Sequence of chain 1.A:
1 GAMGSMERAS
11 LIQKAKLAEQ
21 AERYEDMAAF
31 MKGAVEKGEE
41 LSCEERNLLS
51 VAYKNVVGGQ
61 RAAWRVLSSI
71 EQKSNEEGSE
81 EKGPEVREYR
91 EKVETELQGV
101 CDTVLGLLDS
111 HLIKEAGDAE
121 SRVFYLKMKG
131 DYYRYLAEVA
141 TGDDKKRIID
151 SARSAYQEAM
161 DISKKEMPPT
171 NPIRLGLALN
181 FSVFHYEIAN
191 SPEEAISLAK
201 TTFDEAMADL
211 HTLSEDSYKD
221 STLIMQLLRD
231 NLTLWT

Binding-site contacts:
Ligand atom P contacts residue ARG61 of chain 1.A at 3.7 Å.
Ligand atom CG2 contacts residue VAL183 of chain 1.A at 3.7 Å (hydrophobic).
Ligand atom CZ contacts residue GLU187 of chain 1.A at 3.5 Å.
Ligand atom NH2 contacts residue GLU187 of chain 1.A at 2.9 Å (salt-bridge).
Ligand atom C contacts residue LYS127 of chain 1.A at 3.7 Å.
Ligand atom OXT contacts residue LYS54 of chain 1.A at 3.5 Å.
Ligand atom O2P contacts residue ARG61 of chain 1.A at 2.8 Å (salt-bridge).
Ligand atom CB contacts residue ASN180 of chain 1.A at 3.3 Å.
Ligand atom CB contacts residue ASN231 of chain 1.A at 3.6 Å.
Ligand atom O contacts residue LEU179 of chain 1.A at 3.6 Å.
Ligand atom CD contacts residue GLU187 of chain 1.A at 3.5 Å.
Ligand atom C contacts residue LYS54 of chain 1.A at 3.5 Å.
Ligand atom N contacts residue ASN231 of chain 1.A at 2.8 Å (h-bond).
Ligand atom O contacts residue ASN231 of chain 1.A at 3.0 Å (h-bond).
Ligand atom O3P contacts residue LYS54 of chain 1.A at 2.7 Å (salt-bridge).
Ligand atom C contacts residue ASN231 of chain 1.A at 3.6 Å.
Ligand atom N contacts residue ASN180 of chain 1.A at 3.0 Å (h-bond).
Ligand atom O2P contacts residue ARG134 of chain 1.A at 2.8 Å (salt-bridge).
Ligand atom O contacts residue ASN180 of chain 1.A at 2.8 Å (h-bond).
Ligand atom O3P contacts residue ARG134 of chain 1.A at 2.8 Å (salt-bridge).
Ligand atom O contacts residue VAL183 of chain 1.A at 3.5 Å.
Ligand atom P contacts residue LYS54 of chain 1.A at 3.5 Å.
Ligand atom CG1 contacts residue GLY176 of chain 1.A at 3.5 Å.
Ligand atom CG2 contacts residue ASN180 of chain 1.A at 3.6 Å.
Ligand atom CZ contacts residue ARG65 of chain 1.A at 3.6 Å.
Ligand atom C contacts residue ASN180 of chain 1.A at 3.6 Å.
Ligand atom NH2 contacts residue VAL183 of chain 1.A at 3.7 Å.
Ligand atom O1P contacts residue ARG61 of chain 1.A at 2.9 Å (salt-bridge).
Ligand atom NE contacts residue ARG65 of chain 1.A at 3.6 Å.
Ligand atom NH1 contacts residue ARG65 of chain 1.A at 3.7 Å.
Ligand atom NH2 contacts residue ARG134 of chain 1.A at 3.7 Å.
Ligand atom O1P contacts residue LYS54 of chain 1.A at 3.5 Å (salt-bridge).
Ligand atom O contacts residue LYS54 of chain 1.A at 3.3 Å.
Ligand atom O contacts residue LYS127 of chain 1.A at 2.8 Å (salt-bridge).
Ligand atom NH2 contacts residue ARG65 of chain 1.A at 3.4 Å (salt-bridge).
Ligand atom CA contacts residue ASN231 of chain 1.A at 3.4 Å.
Ligand atom O3P contacts residue TYR135 of chain 1.A at 2.5 Å (h-bond).
Ligand atom NE contacts residue GLU187 of chain 1.A at 2.9 Å (salt-bridge).
Ligand atom CA contacts residue ASN180 of chain 1.A at 3.3 Å.
Ligand atom NH2 contacts residue ARG61 of chain 1.A at 3.6 Å.

A small-molecule ligand and the protein it binds are described below.
Small molecule (SMILES): CC(C)[C@H](NC(=O)[C@@H](NC(=O)[C@H](C)NC(=O)[C@H](CCCN=C(N)N)NC(=O)[C@@H](N)CCCN=C(N)N)[C@@H](C)OP(=O)(O)O)C(=O)O